Binding-site contacts:
Ligand atom O7 contacts residue ASN256 of chain 1.C at 4.2 Å.
Ligand atom C5 contacts residue ARG531 of chain 1.B at 4.3 Å.
Ligand atom C7 contacts residue ASN256 of chain 1.C at 3.8 Å.
Ligand atom C6 contacts residue ARG531 of chain 1.B at 4.2 Å.
Ligand atom O5 contacts residue ARG531 of chain 1.B at 3.3 Å.
Ligand atom C2 contacts residue ASN256 of chain 1.C at 2.4 Å.
Ligand atom C5 contacts residue ASN256 of chain 1.C at 3.7 Å.
Ligand atom O5 contacts residue ASN256 of chain 1.C at 2.4 Å (h-bond).
Ligand atom N2 contacts residue GLU255 of chain 1.C at 3.5 Å (salt-bridge).
Ligand atom C1 contacts residue ASN256 of chain 1.C at 1.4 Å.
Ligand atom C3 contacts residue ASN256 of chain 1.C at 3.8 Å.
Ligand atom C4 contacts residue ASN256 of chain 1.C at 4.2 Å.
Ligand atom O6 contacts residue ARG531 of chain 1.B at 4.2 Å.
Ligand atom C1 contacts residue ARG531 of chain 1.B at 4.0 Å.
Ligand atom C7 contacts residue GLU255 of chain 1.C at 3.9 Å.
Ligand atom N2 contacts residue ASN256 of chain 1.C at 2.9 Å (h-bond).
Ligand atom C8 contacts residue GLU255 of chain 1.C at 3.3 Å.

A protein and the small-molecule ligand that binds it are described below.
Small molecule (SMILES): CC(=O)N[C@H]1[C@H](O[C@H]2[C@H](O)[C@@H](NC(C)=O)CO[C@@H]2CO)O[C@H](CO)[C@@H](O)[C@@H]1O

Sequence of chain 1.C:
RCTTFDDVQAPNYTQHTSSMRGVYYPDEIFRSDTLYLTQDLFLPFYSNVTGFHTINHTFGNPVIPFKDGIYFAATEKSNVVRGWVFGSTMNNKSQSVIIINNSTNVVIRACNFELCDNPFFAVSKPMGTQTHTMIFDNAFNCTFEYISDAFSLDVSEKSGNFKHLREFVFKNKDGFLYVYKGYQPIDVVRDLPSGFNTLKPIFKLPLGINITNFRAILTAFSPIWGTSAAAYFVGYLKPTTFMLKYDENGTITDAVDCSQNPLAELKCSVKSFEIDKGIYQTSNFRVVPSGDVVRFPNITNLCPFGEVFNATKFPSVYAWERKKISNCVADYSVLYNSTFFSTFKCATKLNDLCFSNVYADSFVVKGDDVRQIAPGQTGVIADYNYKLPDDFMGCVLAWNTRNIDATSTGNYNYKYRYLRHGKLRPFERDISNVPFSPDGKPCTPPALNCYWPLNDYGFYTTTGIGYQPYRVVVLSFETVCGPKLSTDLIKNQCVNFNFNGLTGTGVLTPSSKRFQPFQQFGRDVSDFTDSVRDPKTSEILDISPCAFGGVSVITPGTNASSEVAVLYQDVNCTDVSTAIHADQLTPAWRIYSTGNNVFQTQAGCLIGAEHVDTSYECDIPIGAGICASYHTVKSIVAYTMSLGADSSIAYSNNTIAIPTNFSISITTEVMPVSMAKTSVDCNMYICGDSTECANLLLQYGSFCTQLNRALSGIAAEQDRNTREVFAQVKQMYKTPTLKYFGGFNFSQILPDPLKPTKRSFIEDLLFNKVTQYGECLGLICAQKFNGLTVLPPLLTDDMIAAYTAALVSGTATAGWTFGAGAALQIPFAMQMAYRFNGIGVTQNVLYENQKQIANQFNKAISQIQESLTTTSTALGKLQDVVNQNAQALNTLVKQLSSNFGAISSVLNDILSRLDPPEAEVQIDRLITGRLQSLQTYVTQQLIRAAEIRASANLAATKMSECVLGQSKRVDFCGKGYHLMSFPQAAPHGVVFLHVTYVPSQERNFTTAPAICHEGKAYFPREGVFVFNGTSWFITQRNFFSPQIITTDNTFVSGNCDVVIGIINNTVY

Sequence of chain 1.B:
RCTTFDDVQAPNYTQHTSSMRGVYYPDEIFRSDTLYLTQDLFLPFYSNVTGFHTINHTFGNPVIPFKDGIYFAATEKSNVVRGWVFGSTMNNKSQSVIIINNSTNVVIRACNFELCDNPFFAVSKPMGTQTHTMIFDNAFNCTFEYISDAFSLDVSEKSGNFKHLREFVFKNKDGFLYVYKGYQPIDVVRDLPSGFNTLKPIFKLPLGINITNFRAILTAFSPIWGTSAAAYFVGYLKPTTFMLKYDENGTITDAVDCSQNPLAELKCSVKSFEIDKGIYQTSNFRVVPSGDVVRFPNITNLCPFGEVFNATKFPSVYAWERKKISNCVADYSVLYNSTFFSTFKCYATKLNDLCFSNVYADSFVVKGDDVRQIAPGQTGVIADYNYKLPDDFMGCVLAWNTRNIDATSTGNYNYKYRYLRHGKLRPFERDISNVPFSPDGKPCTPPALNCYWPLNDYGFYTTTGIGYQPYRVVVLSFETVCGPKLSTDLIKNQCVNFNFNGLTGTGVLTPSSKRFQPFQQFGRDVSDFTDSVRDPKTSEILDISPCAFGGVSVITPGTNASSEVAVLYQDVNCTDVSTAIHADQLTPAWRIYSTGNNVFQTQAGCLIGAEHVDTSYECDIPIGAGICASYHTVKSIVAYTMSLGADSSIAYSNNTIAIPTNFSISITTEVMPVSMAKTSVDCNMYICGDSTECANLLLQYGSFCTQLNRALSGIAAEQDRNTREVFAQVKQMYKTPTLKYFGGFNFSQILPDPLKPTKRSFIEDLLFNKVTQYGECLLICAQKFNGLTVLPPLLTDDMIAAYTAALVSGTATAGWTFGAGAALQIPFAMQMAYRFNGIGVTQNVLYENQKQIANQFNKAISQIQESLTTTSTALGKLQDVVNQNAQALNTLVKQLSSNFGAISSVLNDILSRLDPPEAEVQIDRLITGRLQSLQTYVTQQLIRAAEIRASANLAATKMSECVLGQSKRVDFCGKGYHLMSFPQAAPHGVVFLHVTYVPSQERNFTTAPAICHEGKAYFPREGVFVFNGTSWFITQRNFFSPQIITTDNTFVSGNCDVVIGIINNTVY